This small molecule binds to this protein.
Small molecule (SMILES): CC(C)[C@H](NC(=O)OCc1ccccc1)C(=O)N[C@@H](CC1CCCCC1)C(=O)N[C@H](CO)C[C@@H]1CCNC1=O

Sequence of chain 2.A:
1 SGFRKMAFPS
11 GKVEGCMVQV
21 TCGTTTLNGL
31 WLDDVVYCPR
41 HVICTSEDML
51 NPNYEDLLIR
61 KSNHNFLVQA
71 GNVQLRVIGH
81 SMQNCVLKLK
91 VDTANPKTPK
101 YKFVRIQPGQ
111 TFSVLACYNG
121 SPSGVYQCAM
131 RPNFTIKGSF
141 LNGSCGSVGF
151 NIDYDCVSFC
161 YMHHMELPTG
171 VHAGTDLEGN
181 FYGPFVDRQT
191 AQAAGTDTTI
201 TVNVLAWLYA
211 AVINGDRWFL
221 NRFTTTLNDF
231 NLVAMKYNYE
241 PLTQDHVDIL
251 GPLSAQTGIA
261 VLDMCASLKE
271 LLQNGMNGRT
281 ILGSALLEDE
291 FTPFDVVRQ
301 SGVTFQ

Sequence of chain 1.A:
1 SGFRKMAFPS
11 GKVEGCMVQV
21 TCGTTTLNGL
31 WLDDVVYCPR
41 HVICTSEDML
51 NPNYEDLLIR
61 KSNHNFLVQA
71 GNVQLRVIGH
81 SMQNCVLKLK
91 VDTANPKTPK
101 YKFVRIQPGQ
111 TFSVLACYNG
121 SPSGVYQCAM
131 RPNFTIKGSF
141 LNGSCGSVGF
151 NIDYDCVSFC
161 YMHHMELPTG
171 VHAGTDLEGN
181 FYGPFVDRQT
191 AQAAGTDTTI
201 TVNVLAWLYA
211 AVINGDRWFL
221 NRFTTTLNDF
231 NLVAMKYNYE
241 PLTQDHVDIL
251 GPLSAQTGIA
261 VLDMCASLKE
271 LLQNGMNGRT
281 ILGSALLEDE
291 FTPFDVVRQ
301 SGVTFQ

Binding-site contacts:
Ligand atom O8 contacts residue MET165 of chain 1.A at 3.7 Å.
Ligand atom O29 contacts residue GLN189 of chain 1.A at 3.4 Å.
Ligand atom N16 contacts residue CYS145 of chain 1.A at 3.0 Å (h-bond).
Ligand atom N16 contacts residue HIS164 of chain 1.A at 3.3 Å (h-bond).
Ligand atom O27 contacts residue SER144 of chain 1.A at 3.2 Å (h-bond).
Ligand atom O26 contacts residue MET165 of chain 1.A at 3.8 Å.
Ligand atom O26 contacts residue PHE140 of chain 1.A at 3.6 Å.
Ligand atom C3 contacts residue ALA191 of chain 1.A at 3.4 Å (hydrophobic).
Ligand atom O27 contacts residue CYS145 of chain 1.A at 2.7 Å (h-bond).
Ligand atom C3 contacts residue THR190 of chain 1.A at 3.4 Å.
Ligand atom C16 contacts residue ASP187 of chain 1.A at 3.1 Å.
Ligand atom C7 contacts residue THR190 of chain 1.A at 2.9 Å.
Ligand atom C2 contacts residue ALA191 of chain 1.A at 3.4 Å (hydrophobic).
Ligand atom C16 contacts residue HIS41 of chain 1.A at 3.7 Å.
Ligand atom C17 contacts residue CYS145 of chain 1.A at 2.7 Å (hydrophobic).
Ligand atom C18 contacts residue MET49 of chain 1.A at 3.6 Å (hydrophobic).
Ligand atom C13 contacts residue ASP187 of chain 1.A at 3.4 Å.
Ligand atom N23 contacts residue SER1 of chain 2.A at 3.6 Å.
Ligand atom O8 contacts residue GLU166 of chain 1.A at 2.9 Å (salt-bridge).
Ligand atom C19 contacts residue CYS145 of chain 1.A at 3.1 Å (hydrophobic).
Ligand atom N23 contacts residue PHE140 of chain 1.A at 3.2 Å (h-bond).
Ligand atom C11 contacts residue GLU166 of chain 1.A at 3.6 Å.
Ligand atom O26 contacts residue HIS172 of chain 1.A at 3.6 Å.
Ligand atom C9 contacts residue GLU166 of chain 1.A at 3.1 Å.
Ligand atom O33 contacts residue GLU166 of chain 1.A at 2.8 Å (salt-bridge).
Ligand atom O26 contacts residue GLU166 of chain 1.A at 3.4 Å.
Ligand atom N23 contacts residue GLU166 of chain 1.A at 3.0 Å (salt-bridge).
Ligand atom O27 contacts residue GLY143 of chain 1.A at 2.9 Å (h-bond).
Ligand atom O33 contacts residue MET165 of chain 1.A at 3.3 Å.
Ligand atom C16 contacts residue TYR54 of chain 1.A at 3.3 Å (hydrophobic).
Ligand atom C24 contacts residue GLU166 of chain 1.A at 3.5 Å.
Ligand atom C3 contacts residue PRO168 of chain 1.A at 3.4 Å (hydrophobic).
Ligand atom C23 contacts residue MET49 of chain 1.A at 3.4 Å (hydrophobic).
Ligand atom C13 contacts residue ARG188 of chain 1.A at 3.5 Å.
Ligand atom C2 contacts residue PRO168 of chain 1.A at 3.2 Å (hydrophobic).
Ligand atom C25 contacts residue CYS145 of chain 1.A at 1.8 Å (hydrophobic).
Ligand atom N10 contacts residue GLU166 of chain 1.A at 2.5 Å (salt-bridge).
Ligand atom O26 contacts residue HIS163 of chain 1.A at 2.7 Å (h-bond).
Ligand atom C4 contacts residue THR190 of chain 1.A at 3.1 Å.
Ligand atom C21 contacts residue ASN142 of chain 1.A at 3.2 Å.